The small molecule below binds the protein below.
Small molecule (SMILES): CCCSc1nc(N2CCC[C@@H](CC(=O)O)C2)ccc1C(=O)NC1CCCCC1

Sequence of chain 2.A:
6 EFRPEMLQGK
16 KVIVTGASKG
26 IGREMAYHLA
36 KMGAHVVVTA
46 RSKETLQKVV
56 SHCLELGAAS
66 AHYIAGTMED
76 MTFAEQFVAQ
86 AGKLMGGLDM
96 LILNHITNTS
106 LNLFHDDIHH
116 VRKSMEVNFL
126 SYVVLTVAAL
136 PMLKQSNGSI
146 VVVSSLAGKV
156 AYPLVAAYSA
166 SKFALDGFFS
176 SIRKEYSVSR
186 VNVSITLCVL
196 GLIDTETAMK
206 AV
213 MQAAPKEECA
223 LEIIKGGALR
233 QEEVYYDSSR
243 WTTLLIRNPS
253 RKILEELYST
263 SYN

Binding-site contacts:
Ligand atom N1 contacts residue TYR157 of chain 2.B at 3.4 Å.
Ligand atom O1 contacts residue GLY196 of chain 2.B at 3.4 Å.
Ligand atom N3 contacts residue NAP1 of chain 2.E at 3.9 Å.
Ligand atom C11 contacts residue SER150 of chain 2.B at 3.6 Å.
Ligand atom O1 contacts residue LEU197 of chain 2.B at 2.8 Å (h-bond).
Ligand atom C11 contacts residue LEU197 of chain 2.B at 3.9 Å (hydrophobic).
Ligand atom O1 contacts residue ASP239 of chain 2.B at 3.2 Å (salt-bridge).
Ligand atom O2 contacts residue LEU151 of chain 2.B at 3.6 Å.
Ligand atom O3 contacts residue NAP1 of chain 2.E at 3.2 Å.
Ligand atom C11 contacts residue NAP1 of chain 2.E at 3.9 Å.
Ligand atom C20 contacts residue VAL160 of chain 2.B at 3.7 Å (hydrophobic).
Ligand atom C12 contacts residue LEU197 of chain 2.B at 3.7 Å (hydrophobic).
Ligand atom S1 contacts residue VAL160 of chain 2.B at 3.8 Å.
Ligand atom C19 contacts residue NAP1 of chain 2.E at 3.7 Å.
Ligand atom C4 contacts residue TYR157 of chain 2.B at 3.4 Å (hydrophobic).
Ligand atom O3 contacts residue TYR163 of chain 2.B at 3.0 Å (h-bond).
Ligand atom C5 contacts residue TYR260 of chain 2.A at 3.8 Å (hydrophobic).
Ligand atom C22 contacts residue TYR260 of chain 2.A at 3.6 Å (hydrophobic).
Ligand atom O2 contacts residue THR244 of chain 2.B at 3.9 Å.
Ligand atom C13 contacts residue NAP1 of chain 2.E at 3.5 Å.
Ligand atom C12 contacts residue GLY196 of chain 2.B at 3.9 Å.
Ligand atom O3 contacts residue ALA152 of chain 2.B at 4.1 Å.
Ligand atom C1 contacts residue LEU197 of chain 2.B at 3.9 Å (hydrophobic).
Ligand atom N2 contacts residue TYR157 of chain 2.B at 3.9 Å.
Ligand atom C8 contacts residue TYR157 of chain 2.B at 3.7 Å (hydrophobic).
Ligand atom O3 contacts residue SER150 of chain 2.B at 2.7 Å (h-bond).
Ligand atom C6 contacts residue TYR260 of chain 2.A at 3.7 Å (hydrophobic).
Ligand atom C21 contacts residue LEU106 of chain 2.B at 3.7 Å (hydrophobic).
Ligand atom C16 contacts residue THR104 of chain 2.B at 3.6 Å.
Ligand atom C13 contacts residue TYR163 of chain 2.B at 3.9 Å (hydrophobic).
Ligand atom C22 contacts residue TYR157 of chain 2.B at 4.0 Å (hydrophobic).
Ligand atom O2 contacts residue ASP239 of chain 2.B at 2.6 Å (salt-bridge).
Ligand atom C20 contacts residue TYR157 of chain 2.B at 4.0 Å (hydrophobic).
Ligand atom C13 contacts residue SER150 of chain 2.B at 3.6 Å.
Ligand atom C10 contacts residue SER150 of chain 2.B at 3.8 Å.
Ligand atom C14 contacts residue TYR163 of chain 2.B at 3.6 Å (hydrophobic).
Ligand atom C5 contacts residue TYR157 of chain 2.B at 3.6 Å (hydrophobic).
Ligand atom C1 contacts residue ASP239 of chain 2.B at 3.3 Å.
Ligand atom C11 contacts residue GLY196 of chain 2.B at 3.9 Å.
Ligand atom C22 contacts residue PRO158 of chain 2.B at 3.6 Å (hydrophobic).

Sequence of chain 2.B:
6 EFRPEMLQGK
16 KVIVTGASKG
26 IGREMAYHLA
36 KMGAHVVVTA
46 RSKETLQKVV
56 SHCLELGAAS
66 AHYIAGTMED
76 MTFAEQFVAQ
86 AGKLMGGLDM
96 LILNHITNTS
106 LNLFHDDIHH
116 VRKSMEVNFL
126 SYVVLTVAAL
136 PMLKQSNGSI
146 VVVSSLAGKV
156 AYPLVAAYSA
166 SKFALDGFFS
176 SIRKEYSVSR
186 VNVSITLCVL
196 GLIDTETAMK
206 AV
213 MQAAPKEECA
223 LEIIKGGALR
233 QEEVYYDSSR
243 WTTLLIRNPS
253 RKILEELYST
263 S